The protein below binds the small molecule below.
Small molecule (SMILES): C[C@@H]1NC(=O)[C@H](C[C@@](C)(O)CO)NC(=O)[C@@H]2CC3=C(N=C4C=CC=CC43)SC[C@H](NC(=O)[C@@H]([C@H](C)O)NC1=O)C(=O)N1C[C@H](O)C[C@H]1C(=O)N[C@@H](C)C(=O)N2

Sequence of chain 1.C:
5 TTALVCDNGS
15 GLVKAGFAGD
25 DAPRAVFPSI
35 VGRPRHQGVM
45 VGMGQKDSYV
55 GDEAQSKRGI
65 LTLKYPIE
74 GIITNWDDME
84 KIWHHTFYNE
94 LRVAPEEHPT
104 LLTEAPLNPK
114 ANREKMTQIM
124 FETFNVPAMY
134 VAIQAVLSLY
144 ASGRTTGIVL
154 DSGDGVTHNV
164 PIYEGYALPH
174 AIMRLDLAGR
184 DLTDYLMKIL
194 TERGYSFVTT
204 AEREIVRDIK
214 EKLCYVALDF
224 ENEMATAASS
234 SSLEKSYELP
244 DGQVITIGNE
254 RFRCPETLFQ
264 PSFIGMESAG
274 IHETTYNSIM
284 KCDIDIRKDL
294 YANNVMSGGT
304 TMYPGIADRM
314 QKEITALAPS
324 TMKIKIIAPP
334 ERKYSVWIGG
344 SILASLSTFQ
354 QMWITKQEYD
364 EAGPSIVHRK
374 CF

Sequence of chain 1.E:
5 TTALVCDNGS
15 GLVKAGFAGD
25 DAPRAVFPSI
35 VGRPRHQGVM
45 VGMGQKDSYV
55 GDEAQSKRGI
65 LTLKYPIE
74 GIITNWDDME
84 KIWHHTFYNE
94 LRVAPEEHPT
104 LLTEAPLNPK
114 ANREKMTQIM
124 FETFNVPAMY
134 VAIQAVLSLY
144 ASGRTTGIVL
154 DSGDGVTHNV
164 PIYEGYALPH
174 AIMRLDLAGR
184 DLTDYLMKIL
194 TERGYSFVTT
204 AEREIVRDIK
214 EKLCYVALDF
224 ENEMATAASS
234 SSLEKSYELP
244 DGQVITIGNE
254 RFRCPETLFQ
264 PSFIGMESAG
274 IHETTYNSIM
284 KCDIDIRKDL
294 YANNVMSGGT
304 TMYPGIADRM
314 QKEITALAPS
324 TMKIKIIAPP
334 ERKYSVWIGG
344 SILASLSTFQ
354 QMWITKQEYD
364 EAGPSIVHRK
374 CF

Binding-site contacts:
Ligand atom CA contacts residue GLU205 of chain 1.C at 3.8 Å.
Ligand atom CE2 contacts residue SER199 of chain 1.C at 3.8 Å.
Ligand atom CZ3 contacts residue THR194 of chain 1.C at 3.9 Å.
Ligand atom CE3 contacts residue SER199 of chain 1.C at 3.7 Å.
Ligand atom CZ3 contacts residue SER199 of chain 1.C at 4.1 Å.
Ligand atom CE3 contacts residue ILE75 of chain 1.D at 4.0 Å (hydrophobic).
Ligand atom CE2 contacts residue ILE75 of chain 1.D at 3.6 Å (hydrophobic).
Ligand atom CD2 contacts residue SER199 of chain 1.C at 3.6 Å.
Ligand atom O contacts residue TYR198 of chain 1.C at 3.9 Å.
Ligand atom CG2 contacts residue GLU205 of chain 1.C at 3.2 Å.
Ligand atom CB contacts residue GLU72 of chain 1.D at 3.5 Å.
Ligand atom C contacts residue GLU72 of chain 1.D at 3.5 Å.
Ligand atom N contacts residue GLY197 of chain 1.C at 3.6 Å.
Ligand atom CZ3 contacts residue PRO112 of chain 1.D at 3.5 Å (hydrophobic).
Ligand atom CG contacts residue GLU72 of chain 1.D at 3.6 Å.
Ligand atom CZ2 contacts residue ARG177 of chain 1.D at 4.0 Å.
Ligand atom CG contacts residue SER199 of chain 1.C at 4.0 Å.
Ligand atom N contacts residue ILE75 of chain 1.D at 4.0 Å.
Ligand atom CB contacts residue GLU205 of chain 1.C at 3.3 Å.
Ligand atom CD2 contacts residue ILE75 of chain 1.D at 3.7 Å (hydrophobic).
Ligand atom CG contacts residue GLY197 of chain 1.C at 3.4 Å.
Ligand atom O contacts residue GLN246 of chain 1.C at 3.4 Å (h-bond).
Ligand atom CZ2 contacts residue ILE75 of chain 1.D at 3.8 Å (hydrophobic).
Ligand atom CB contacts residue ILE75 of chain 1.D at 3.9 Å (hydrophobic).
Ligand atom CB contacts residue TYR198 of chain 1.C at 3.8 Å (hydrophobic).
Ligand atom CH2 contacts residue THR194 of chain 1.C at 4.0 Å.
Ligand atom CB contacts residue SER199 of chain 1.C at 3.6 Å.
Ligand atom N contacts residue GLU72 of chain 1.D at 2.7 Å (salt-bridge).
Ligand atom CA contacts residue SER199 of chain 1.C at 3.5 Å.
Ligand atom CD contacts residue GLU72 of chain 1.D at 3.6 Å.
Ligand atom CB contacts residue GLU72 of chain 1.D at 3.9 Å.
Ligand atom OG1 contacts residue ARG290 of chain 1.E at 3.6 Å.
Ligand atom CA contacts residue GLU72 of chain 1.D at 3.5 Å.
Ligand atom CB contacts residue GLY197 of chain 1.C at 3.7 Å.
Ligand atom CD1 contacts residue GLY197 of chain 1.C at 3.5 Å.
Ligand atom CG2 contacts residue SER199 of chain 1.C at 3.9 Å.
Ligand atom CE3 contacts residue PRO112 of chain 1.D at 3.7 Å (hydrophobic).
Ligand atom N contacts residue SER199 of chain 1.C at 3.0 Å (h-bond).
Ligand atom O1 contacts residue GLY197 of chain 1.C at 2.6 Å (h-bond).
Ligand atom NE1 contacts residue ILE75 of chain 1.D at 4.0 Å.

Sequence of chain 1.D:
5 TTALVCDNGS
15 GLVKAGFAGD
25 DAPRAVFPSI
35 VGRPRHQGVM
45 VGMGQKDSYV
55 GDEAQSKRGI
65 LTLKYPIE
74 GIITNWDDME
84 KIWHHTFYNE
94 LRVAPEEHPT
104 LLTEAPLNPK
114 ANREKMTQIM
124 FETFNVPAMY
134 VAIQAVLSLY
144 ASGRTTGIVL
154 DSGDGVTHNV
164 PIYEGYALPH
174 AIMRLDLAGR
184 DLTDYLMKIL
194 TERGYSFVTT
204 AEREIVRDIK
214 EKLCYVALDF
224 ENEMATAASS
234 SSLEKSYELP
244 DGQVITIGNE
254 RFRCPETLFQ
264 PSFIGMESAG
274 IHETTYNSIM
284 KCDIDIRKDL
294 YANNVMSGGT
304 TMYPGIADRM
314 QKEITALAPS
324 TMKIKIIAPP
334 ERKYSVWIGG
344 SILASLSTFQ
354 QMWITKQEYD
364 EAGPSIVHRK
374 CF